Binding-site contacts:
Ligand atom O contacts residue THR78 of chain 1.A at 3.6 Å.
Ligand atom O contacts residue TYR89 of chain 1.A at 3.0 Å (h-bond).
Ligand atom N contacts residue TYR176 of chain 1.A at 3.5 Å (h-bond).
Ligand atom N contacts residue TYR12 of chain 1.A at 3.6 Å (h-bond).
Ligand atom N contacts residue MET10 of chain 1.A at 3.4 Å.
Ligand atom O contacts residue LYS151 of chain 1.A at 3.5 Å (salt-bridge).
Ligand atom OH contacts residue HIS75 of chain 1.A at 2.7 Å (h-bond).
Ligand atom CH2 contacts residue TRP152 of chain 1.A at 2.7 Å (hydrophobic).
Ligand atom CZ2 contacts residue TYR121 of chain 1.A at 3.5 Å (hydrophobic).
Ligand atom CD1 contacts residue HIS75 of chain 1.A at 3.2 Å.
Ligand atom NE2 contacts residue THR168 of chain 1.A at 3.3 Å.
Ligand atom N contacts residue ASN82 of chain 1.A at 3.0 Å (h-bond).
Ligand atom CD1 contacts residue GLN161 of chain 1.A at 3.2 Å.
Ligand atom C contacts residue ASN82 of chain 1.A at 3.6 Å.
Ligand atom CA contacts residue ASN82 of chain 1.A at 3.3 Å.
Ligand atom O contacts residue LYS71 of chain 1.A at 3.6 Å.
Ligand atom O contacts residue LYS71 of chain 1.A at 3.0 Å (salt-bridge).
Ligand atom OE1 contacts residue GLU68 of chain 1.A at 3.6 Å.
Ligand atom CB contacts residue GLU68 of chain 1.A at 3.3 Å.
Ligand atom CD1 contacts residue TYR12 of chain 1.A at 3.4 Å (hydrophobic).
Ligand atom CZ3 contacts residue HIS119 of chain 1.A at 3.3 Å.
Ligand atom CE3 contacts residue HIS119 of chain 1.A at 3.5 Å.
Ligand atom O contacts residue TRP152 of chain 1.A at 2.9 Å (h-bond).
Ligand atom CG contacts residue THR168 of chain 1.A at 3.6 Å.
Ligand atom CB contacts residue ASN82 of chain 1.A at 3.4 Å.
Ligand atom N contacts residue GLU68 of chain 1.A at 2.9 Å (salt-bridge).
Ligand atom N contacts residue LYS71 of chain 1.A at 3.5 Å (salt-bridge).
Ligand atom O contacts residue TYR164 of chain 1.A at 2.5 Å (h-bond).
Ligand atom C contacts residue TYR89 of chain 1.A at 3.6 Å (hydrophobic).
Ligand atom CE2 contacts residue VAL157 of chain 1.A at 3.5 Å (hydrophobic).
Ligand atom CA contacts residue TYR12 of chain 1.A at 3.6 Å (hydrophobic).
Ligand atom CG2 contacts residue PHE104 of chain 1.A at 3.6 Å (hydrophobic).
Ligand atom CB contacts residue PHE104 of chain 1.A at 3.6 Å (hydrophobic).
Ligand atom NE1 contacts residue TYR121 of chain 1.A at 3.3 Å (h-bond).
Ligand atom CB contacts residue GLU68 of chain 1.A at 3.1 Å.
Ligand atom CZ2 contacts residue TRP152 of chain 1.A at 3.4 Å (hydrophobic).
Ligand atom C contacts residue TYR12 of chain 1.A at 3.6 Å (hydrophobic).
Ligand atom CA contacts residue TYR176 of chain 1.A at 3.6 Å (hydrophobic).
Ligand atom O contacts residue THR148 of chain 1.A at 3.2 Å (h-bond).
Ligand atom O contacts residue ASN82 of chain 1.A at 3.5 Å (h-bond).

Sequence of chain 1.A:
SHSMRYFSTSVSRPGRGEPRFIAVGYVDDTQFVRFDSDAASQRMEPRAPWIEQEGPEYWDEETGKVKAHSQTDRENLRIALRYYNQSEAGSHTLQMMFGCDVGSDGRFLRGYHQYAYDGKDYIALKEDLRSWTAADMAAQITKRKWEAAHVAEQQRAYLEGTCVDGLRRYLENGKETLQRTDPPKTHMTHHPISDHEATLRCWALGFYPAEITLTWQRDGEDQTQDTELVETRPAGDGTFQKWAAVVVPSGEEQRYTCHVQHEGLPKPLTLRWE

A small-molecule ligand and the protein it binds are described below.
Small molecule (SMILES): CC[C@H](C)[C@H](NC(=O)[C@H](Cc1ccc(O)cc1)NC(=O)[C@@H](N)CCC(N)=O)C(=O)N[C@@H](CCCCN)C(=O)N[C@@H](CC1=c2ccccc2=NC1)C(=O)N1CCC[C@H]1C(=O)N[C@@H](CC1=CN=C2CC=CC=C12)C(=O)N[C@@H](Cc1ccc(O)cc1)C(=O)N[C@H](C=O)[C@@H](C)CC